A small-molecule ligand and the protein it binds are described below.
Small molecule (SMILES): O=C(Cn1c2c(c3cc(Br)ccc31)CC[C@@H](C(=O)O)C2)N[C@@H](Cc1ccccc1)C(=O)O

Sequence of chain 1.B:
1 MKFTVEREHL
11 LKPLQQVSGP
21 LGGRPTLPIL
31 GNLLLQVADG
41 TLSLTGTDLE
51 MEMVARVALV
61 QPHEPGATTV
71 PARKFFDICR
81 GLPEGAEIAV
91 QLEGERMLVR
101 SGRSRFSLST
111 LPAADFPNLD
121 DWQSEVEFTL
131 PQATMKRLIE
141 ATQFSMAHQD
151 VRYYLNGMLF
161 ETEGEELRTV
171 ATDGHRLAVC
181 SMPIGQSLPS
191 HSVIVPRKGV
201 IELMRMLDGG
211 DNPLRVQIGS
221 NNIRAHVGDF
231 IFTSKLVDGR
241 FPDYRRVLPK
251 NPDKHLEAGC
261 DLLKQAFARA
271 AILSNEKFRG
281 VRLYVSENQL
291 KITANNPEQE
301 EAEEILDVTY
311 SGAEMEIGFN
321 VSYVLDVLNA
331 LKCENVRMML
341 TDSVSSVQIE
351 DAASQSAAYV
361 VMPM

Binding-site contacts:
Ligand atom BR contacts residue HIS175 of chain 1.B at 3.6 Å.
Ligand atom BR contacts residue VAL360 of chain 1.B at 3.7 Å.
Ligand atom CA contacts residue GLY174 of chain 1.B at 3.9 Å.
Ligand atom CAC contacts residue MET362 of chain 1.B at 4.1 Å (hydrophobic).
Ligand atom CD2 contacts residue ASP173 of chain 1.B at 3.5 Å.
Ligand atom CG contacts residue GLY174 of chain 1.B at 3.7 Å.
Ligand atom CAB contacts residue MET362 of chain 1.B at 3.3 Å (hydrophobic).
Ligand atom BR contacts residue ARG176 of chain 1.B at 3.5 Å.
Ligand atom OXT contacts residue GLY174 of chain 1.B at 4.0 Å.
Ligand atom CAI contacts residue GLY174 of chain 1.B at 3.6 Å.
Ligand atom CAM contacts residue GLY174 of chain 1.B at 3.6 Å.
Ligand atom CAL contacts residue GLY174 of chain 1.B at 3.9 Å.
Ligand atom CAL contacts residue PRO242 of chain 1.B at 4.0 Å (hydrophobic).
Ligand atom CAE contacts residue GLY174 of chain 1.B at 3.5 Å.
Ligand atom CAA contacts residue GLY174 of chain 1.B at 3.9 Å.
Ligand atom CAM contacts residue PRO242 of chain 1.B at 3.9 Å (hydrophobic).
Ligand atom CB contacts residue HIS175 of chain 1.B at 4.0 Å.
Ligand atom OBF contacts residue TYR154 of chain 1.B at 2.5 Å (h-bond).
Ligand atom CE2 contacts residue ASP173 of chain 1.B at 3.4 Å.
Ligand atom CAB contacts residue GLY174 of chain 1.B at 3.9 Å.
Ligand atom CAD contacts residue GLY174 of chain 1.B at 3.5 Å.
Ligand atom CZ contacts residue TYR153 of chain 1.B at 3.4 Å (hydrophobic).
Ligand atom CAL contacts residue LEU155 of chain 1.B at 4.1 Å (hydrophobic).
Ligand atom CD2 contacts residue HIS175 of chain 1.B at 4.0 Å.
Ligand atom CE2 contacts residue GLY174 of chain 1.B at 4.2 Å.
Ligand atom CE2 contacts residue TYR153 of chain 1.B at 3.7 Å (hydrophobic).
Ligand atom CAF contacts residue GLY174 of chain 1.B at 3.7 Å.
Ligand atom CAA contacts residue MET362 of chain 1.B at 4.2 Å (hydrophobic).
Ligand atom CAM contacts residue THR172 of chain 1.B at 4.0 Å.
Ligand atom CAF contacts residue THR172 of chain 1.B at 3.7 Å.
Ligand atom OBE contacts residue TYR154 of chain 1.B at 3.6 Å (h-bond).
Ligand atom NAG contacts residue GLY174 of chain 1.B at 4.0 Å.
Ligand atom CAK contacts residue PRO242 of chain 1.B at 4.2 Å (hydrophobic).
Ligand atom CD2 contacts residue GLY174 of chain 1.B at 3.7 Å.
Ligand atom CBD contacts residue TYR154 of chain 1.B at 3.2 Å (hydrophobic).
Ligand atom CAC contacts residue GLY174 of chain 1.B at 3.7 Å.
Ligand atom BR contacts residue LEU177 of chain 1.B at 3.7 Å.
Ligand atom CB contacts residue GLY174 of chain 1.B at 3.0 Å.
Ligand atom N contacts residue GLY174 of chain 1.B at 3.4 Å (h-bond).
Ligand atom OBF contacts residue PRO242 of chain 1.B at 4.2 Å.